Binding-site contacts:
Ligand atom C8 contacts residue ASN122 of chain 1.A at 4.3 Å.
Ligand atom C5 contacts residue ASN122 of chain 1.A at 3.6 Å.
Ligand atom N2 contacts residue ASN122 of chain 1.A at 2.8 Å (h-bond).
Ligand atom O7 contacts residue ASN122 of chain 1.A at 3.4 Å (h-bond).
Ligand atom C2 contacts residue ASN122 of chain 1.A at 2.5 Å.
Ligand atom C1 contacts residue ASN125 of chain 1.A at 4.1 Å.
Ligand atom O6 contacts residue VAL127 of chain 1.A at 3.2 Å.
Ligand atom C4 contacts residue ASN122 of chain 1.A at 4.3 Å.
Ligand atom C7 contacts residue THR124 of chain 1.A at 4.3 Å.
Ligand atom O7 contacts residue THR124 of chain 1.A at 4.1 Å.
Ligand atom C6 contacts residue VAL127 of chain 1.A at 3.6 Å (hydrophobic).
Ligand atom O5 contacts residue ASN122 of chain 1.A at 2.4 Å (h-bond).
Ligand atom C1 contacts residue ASN122 of chain 1.A at 1.4 Å.
Ligand atom O5 contacts residue ASN125 of chain 1.A at 4.2 Å.
Ligand atom C7 contacts residue ASN122 of chain 1.A at 3.3 Å.
Ligand atom O6 contacts residue ASN122 of chain 1.A at 4.4 Å.
Ligand atom C3 contacts residue ASN122 of chain 1.A at 3.8 Å.
Ligand atom C8 contacts residue THR124 of chain 1.A at 4.3 Å.
Ligand atom O7 contacts residue ASN125 of chain 1.A at 3.7 Å.

A protein and the small-molecule ligand that binds it are described below.
Small molecule (SMILES): CC(=O)N[C@H]1[C@H](O[C@H]2[C@H](O)[C@@H](NC(C)=O)CO[C@@H]2CO)O[C@H](CO)[C@@H](O)[C@@H]1O

Sequence of chain 1.A:
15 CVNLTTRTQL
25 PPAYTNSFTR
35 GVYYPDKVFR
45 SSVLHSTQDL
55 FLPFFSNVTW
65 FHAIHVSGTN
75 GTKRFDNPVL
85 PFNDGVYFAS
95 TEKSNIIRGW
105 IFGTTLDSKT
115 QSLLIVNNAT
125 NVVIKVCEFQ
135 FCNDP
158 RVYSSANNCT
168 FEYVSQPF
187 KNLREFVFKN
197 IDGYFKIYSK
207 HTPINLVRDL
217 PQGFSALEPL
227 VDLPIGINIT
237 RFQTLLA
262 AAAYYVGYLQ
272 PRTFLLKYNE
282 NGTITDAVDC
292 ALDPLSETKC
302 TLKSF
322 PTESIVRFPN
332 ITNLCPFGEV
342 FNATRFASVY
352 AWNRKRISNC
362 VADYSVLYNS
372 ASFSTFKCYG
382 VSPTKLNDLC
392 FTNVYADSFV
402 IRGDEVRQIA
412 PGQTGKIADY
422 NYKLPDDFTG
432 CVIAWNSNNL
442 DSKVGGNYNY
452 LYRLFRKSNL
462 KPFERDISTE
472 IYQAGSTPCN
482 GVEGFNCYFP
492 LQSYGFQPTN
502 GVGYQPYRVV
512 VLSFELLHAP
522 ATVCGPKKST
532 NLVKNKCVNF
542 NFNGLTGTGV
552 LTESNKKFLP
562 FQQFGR